Binding-site contacts:
Ligand atom CAR contacts residue TYR201 of chain 53.A at 3.4 Å (hydrophobic).
Ligand atom OAW contacts residue MET195 of chain 53.A at 3.2 Å.
Ligand atom CAM contacts residue PRO177 of chain 53.A at 3.7 Å (hydrophobic).
Ligand atom NBD contacts residue TRP203 of chain 53.A at 3.2 Å.
Ligand atom CAS contacts residue TRP203 of chain 53.A at 3.4 Å (hydrophobic).
Ligand atom CAA contacts residue SER178 of chain 53.A at 3.5 Å.
Ligand atom NBC contacts residue TRP203 of chain 53.A at 3.8 Å.
Ligand atom OAC contacts residue ASP112 of chain 53.A at 3.7 Å.
Ligand atom CAS contacts residue TYR201 of chain 53.A at 3.6 Å (hydrophobic).
Ligand atom CAO contacts residue ILE111 of chain 53.A at 3.8 Å (hydrophobic).
Ligand atom CAF contacts residue ASP112 of chain 53.A at 3.6 Å.
Ligand atom CAD contacts residue PHE137 of chain 53.A at 3.8 Å (hydrophobic).
Ligand atom CAA contacts residue TYR153 of chain 53.A at 3.9 Å (hydrophobic).
Ligand atom CAN contacts residue ILE111 of chain 53.A at 3.6 Å (hydrophobic).
Ligand atom CAG contacts residue GLN202 of chain 53.A at 3.4 Å.
Ligand atom CAL contacts residue PHE155 of chain 53.A at 3.7 Å (hydrophobic).
Ligand atom OAC contacts residue TRP203 of chain 53.A at 3.9 Å.
Ligand atom CAG contacts residue TRP203 of chain 53.A at 3.7 Å (hydrophobic).
Ligand atom CAH contacts residue ASP112 of chain 53.A at 3.4 Å.
Ligand atom CAS contacts residue ASN228 of chain 53.A at 3.8 Å.
Ligand atom CAN contacts residue PHE135 of chain 53.A at 3.7 Å (hydrophobic).
Ligand atom NBD contacts residue ASN228 of chain 53.A at 3.9 Å.
Ligand atom CAA contacts residue VAL179 of chain 53.A at 3.4 Å (hydrophobic).
Ligand atom NAT contacts residue PHE155 of chain 53.A at 3.9 Å.
Ligand atom OAC contacts residue ILE113 of chain 53.A at 3.3 Å (h-bond).
Ligand atom CAH contacts residue THR114 of chain 53.A at 3.8 Å.
Ligand atom CBA contacts residue TRP203 of chain 53.A at 3.5 Å (hydrophobic).
Ligand atom CAA contacts residue PRO177 of chain 53.A at 3.2 Å (hydrophobic).
Ligand atom CAX contacts residue TRP203 of chain 53.A at 3.5 Å (hydrophobic).
Ligand atom CAK contacts residue PHE135 of chain 53.A at 3.7 Å (hydrophobic).
Ligand atom CAE contacts residue GLN202 of chain 53.A at 3.4 Å.
Ligand atom CAJ contacts residue PHE155 of chain 53.A at 3.7 Å (hydrophobic).
Ligand atom CAI contacts residue PHE135 of chain 53.A at 3.7 Å (hydrophobic).
Ligand atom CAG contacts residue ASN228 of chain 53.A at 3.2 Å.
Ligand atom CAM contacts residue PHE155 of chain 53.A at 3.8 Å (hydrophobic).
Ligand atom CAF contacts residue THR114 of chain 53.A at 3.6 Å.
Ligand atom CBA contacts residue ASN228 of chain 53.A at 3.7 Å.
Ligand atom CAI contacts residue VAL192 of chain 53.A at 3.8 Å (hydrophobic).
Ligand atom CAJ contacts residue ILE24 of chain 53.C at 3.9 Å (hydrophobic).
Ligand atom CAE contacts residue ASN228 of chain 53.A at 3.4 Å.

Sequence of chain 53.C:
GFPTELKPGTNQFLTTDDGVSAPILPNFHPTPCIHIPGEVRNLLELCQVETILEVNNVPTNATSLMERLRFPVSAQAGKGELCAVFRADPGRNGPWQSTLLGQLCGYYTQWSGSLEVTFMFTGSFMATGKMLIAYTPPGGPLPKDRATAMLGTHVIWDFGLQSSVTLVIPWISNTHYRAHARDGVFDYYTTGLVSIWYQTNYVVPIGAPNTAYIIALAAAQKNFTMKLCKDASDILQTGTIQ

Sequence of chain 54.C:
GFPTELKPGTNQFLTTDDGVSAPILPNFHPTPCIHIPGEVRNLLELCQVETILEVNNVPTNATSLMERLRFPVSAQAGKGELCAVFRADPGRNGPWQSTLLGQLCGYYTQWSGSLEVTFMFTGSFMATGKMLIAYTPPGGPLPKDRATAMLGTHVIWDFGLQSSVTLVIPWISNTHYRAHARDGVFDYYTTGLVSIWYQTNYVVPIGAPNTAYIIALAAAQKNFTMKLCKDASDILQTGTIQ

This protein binds this small molecule.
Small molecule (SMILES): CCO/N=C/c1ccc(OCC[C@@H](C)CCN2CCN(c3ccncc3)C2=O)cc1

Sequence of chain 53.A:
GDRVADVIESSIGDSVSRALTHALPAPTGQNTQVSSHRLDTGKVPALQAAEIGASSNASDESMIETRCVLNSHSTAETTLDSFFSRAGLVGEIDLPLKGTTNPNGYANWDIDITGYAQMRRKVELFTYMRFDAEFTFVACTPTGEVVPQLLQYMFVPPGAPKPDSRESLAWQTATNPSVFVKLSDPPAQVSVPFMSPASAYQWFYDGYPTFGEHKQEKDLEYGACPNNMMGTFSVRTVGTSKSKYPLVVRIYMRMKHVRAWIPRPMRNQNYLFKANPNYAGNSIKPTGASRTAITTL